Binding-site contacts:
Ligand atom C1 contacts residue TYR104 of chain 3.C at 4.4 Å (hydrophobic).
Ligand atom P1 contacts residue ASN134 of chain 3.C at 3.8 Å.
Ligand atom P1 contacts residue TYR104 of chain 3.C at 3.9 Å.
Ligand atom C2 contacts residue FE21 of chain 3.I at 4.4 Å.
Ligand atom C2 contacts residue GLU141 of chain 3.C at 4.4 Å.
Ligand atom C3 contacts residue LEU143 of chain 3.C at 4.2 Å (hydrophobic).
Ligand atom C3 contacts residue LEU192 of chain 3.C at 3.8 Å (hydrophobic).
Ligand atom O1 contacts residue FE21 of chain 3.I at 4.0 Å.
Ligand atom C3 contacts residue VAL121 of chain 3.C at 4.0 Å (hydrophobic).
Ligand atom O3 contacts residue ALA194 of chain 3.C at 4.3 Å.
Ligand atom P1 contacts residue HIS179 of chain 3.C at 4.4 Å.
Ligand atom O3 contacts residue HIS179 of chain 3.C at 4.1 Å.
Ligand atom C3 contacts residue GLU141 of chain 3.C at 4.2 Å.
Ligand atom C2 contacts residue PHE181 of chain 3.C at 4.0 Å (hydrophobic).
Ligand atom O1 contacts residue TYR104 of chain 3.C at 3.9 Å.
Ligand atom O3 contacts residue FE21 of chain 3.I at 2.5 Å.
Ligand atom C3 contacts residue TYR102 of chain 3.C at 4.5 Å (hydrophobic).
Ligand atom O2 contacts residue HIS179 of chain 3.C at 3.3 Å (h-bond).
Ligand atom P1 contacts residue ARG96 of chain 3.C at 4.0 Å.
Ligand atom P1 contacts residue FE21 of chain 3.I at 3.0 Å.
Ligand atom C2 contacts residue TYR102 of chain 3.C at 3.5 Å (hydrophobic).
Ligand atom O2 contacts residue LYS22 of chain 2.C at 3.8 Å.
Ligand atom O2 contacts residue ASN134 of chain 3.C at 3.3 Å (h-bond).
Ligand atom O4 contacts residue LYS22 of chain 2.C at 2.5 Å (salt-bridge).
Ligand atom O2 contacts residue GLU141 of chain 3.C at 3.8 Å.
Ligand atom O4 contacts residue ARG96 of chain 3.C at 4.2 Å.
Ligand atom C1 contacts residue FE21 of chain 3.I at 3.4 Å.
Ligand atom O1 contacts residue TYR102 of chain 3.C at 3.6 Å.
Ligand atom O4 contacts residue TYR104 of chain 3.C at 2.9 Å (h-bond).
Ligand atom O3 contacts residue GLU141 of chain 3.C at 2.4 Å (salt-bridge).
Ligand atom P1 contacts residue LYS22 of chain 2.C at 3.7 Å.
Ligand atom C3 contacts residue ALA194 of chain 3.C at 4.3 Å (hydrophobic).
Ligand atom C3 contacts residue PHE181 of chain 3.C at 3.8 Å (hydrophobic).
Ligand atom C1 contacts residue GLU141 of chain 3.C at 3.8 Å.
Ligand atom O1 contacts residue ASN134 of chain 3.C at 3.0 Å (h-bond).
Ligand atom O1 contacts residue ARG96 of chain 3.C at 2.7 Å (salt-bridge).
Ligand atom O2 contacts residue HIS137 of chain 3.C at 2.9 Å (h-bond).
Ligand atom O4 contacts residue FE21 of chain 3.I at 4.2 Å.
Ligand atom O2 contacts residue FE21 of chain 3.I at 1.7 Å.

Sequence of chain 2.C:
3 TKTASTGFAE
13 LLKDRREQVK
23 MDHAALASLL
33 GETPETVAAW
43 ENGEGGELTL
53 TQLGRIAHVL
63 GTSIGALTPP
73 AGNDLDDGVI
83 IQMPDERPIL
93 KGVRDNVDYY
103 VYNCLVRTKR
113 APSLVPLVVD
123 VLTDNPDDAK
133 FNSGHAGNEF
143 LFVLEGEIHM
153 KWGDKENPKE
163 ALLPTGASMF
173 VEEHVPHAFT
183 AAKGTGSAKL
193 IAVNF

The protein below binds the small molecule below.
Small molecule (SMILES): CC[C@@H](O)P(=O)(O)O

Sequence of chain 3.C:
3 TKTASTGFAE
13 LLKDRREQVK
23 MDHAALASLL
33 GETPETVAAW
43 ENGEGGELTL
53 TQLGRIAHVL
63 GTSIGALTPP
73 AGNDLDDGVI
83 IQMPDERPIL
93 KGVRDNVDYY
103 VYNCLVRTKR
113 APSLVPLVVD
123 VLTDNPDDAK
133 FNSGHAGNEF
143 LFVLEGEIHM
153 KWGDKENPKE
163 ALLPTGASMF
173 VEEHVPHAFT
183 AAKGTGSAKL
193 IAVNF